Sequence of chain 1.C:
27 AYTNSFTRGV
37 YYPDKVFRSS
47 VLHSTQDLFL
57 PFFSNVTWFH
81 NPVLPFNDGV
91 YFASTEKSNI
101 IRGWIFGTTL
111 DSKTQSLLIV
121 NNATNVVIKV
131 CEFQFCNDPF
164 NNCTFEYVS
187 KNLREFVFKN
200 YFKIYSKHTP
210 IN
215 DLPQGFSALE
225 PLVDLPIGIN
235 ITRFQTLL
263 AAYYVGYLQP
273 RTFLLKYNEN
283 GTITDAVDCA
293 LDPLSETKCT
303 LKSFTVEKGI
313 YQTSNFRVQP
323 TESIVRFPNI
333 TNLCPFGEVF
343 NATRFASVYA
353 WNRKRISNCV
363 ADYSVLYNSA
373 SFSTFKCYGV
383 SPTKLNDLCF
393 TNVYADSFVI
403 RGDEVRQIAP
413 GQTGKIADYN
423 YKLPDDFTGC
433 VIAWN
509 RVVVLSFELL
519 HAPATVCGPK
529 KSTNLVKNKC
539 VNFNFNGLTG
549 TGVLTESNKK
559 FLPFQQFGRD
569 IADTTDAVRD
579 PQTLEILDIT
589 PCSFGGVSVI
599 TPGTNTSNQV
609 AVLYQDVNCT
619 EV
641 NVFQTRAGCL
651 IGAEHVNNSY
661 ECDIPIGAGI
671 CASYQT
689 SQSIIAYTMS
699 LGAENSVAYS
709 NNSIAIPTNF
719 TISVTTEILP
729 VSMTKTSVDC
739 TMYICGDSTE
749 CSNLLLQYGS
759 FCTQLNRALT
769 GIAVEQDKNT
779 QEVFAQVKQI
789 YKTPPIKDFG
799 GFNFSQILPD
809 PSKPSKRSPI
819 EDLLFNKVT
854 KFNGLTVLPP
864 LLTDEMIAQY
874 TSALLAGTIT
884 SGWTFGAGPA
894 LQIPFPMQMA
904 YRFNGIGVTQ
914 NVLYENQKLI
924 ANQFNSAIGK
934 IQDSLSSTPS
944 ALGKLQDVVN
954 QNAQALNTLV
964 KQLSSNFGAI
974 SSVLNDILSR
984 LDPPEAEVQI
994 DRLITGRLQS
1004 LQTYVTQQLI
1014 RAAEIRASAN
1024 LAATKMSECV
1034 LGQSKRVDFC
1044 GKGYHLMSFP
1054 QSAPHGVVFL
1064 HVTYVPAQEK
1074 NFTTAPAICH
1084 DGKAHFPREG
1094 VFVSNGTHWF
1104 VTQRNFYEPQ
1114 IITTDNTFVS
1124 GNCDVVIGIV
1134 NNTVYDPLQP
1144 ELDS

A protein and the small-molecule ligand that binds it are described below.
Small molecule (SMILES): CC(=O)N[C@@H]1[C@@H](O)[C@H](O)[C@@H](CO)O[C@H]1O

Binding-site contacts:
Ligand atom N2 contacts residue ASN282 of chain 1.C at 2.8 Å (h-bond).
Ligand atom C2 contacts residue ASN282 of chain 1.C at 2.4 Å.
Ligand atom O7 contacts residue ASN282 of chain 1.C at 3.5 Å (h-bond).
Ligand atom C1 contacts residue ASN282 of chain 1.C at 1.4 Å.
Ligand atom C6 contacts residue ASN282 of chain 1.C at 4.4 Å.
Ligand atom C4 contacts residue ASN282 of chain 1.C at 4.2 Å.
Ligand atom C8 contacts residue ASN282 of chain 1.C at 4.4 Å.
Ligand atom O6 contacts residue ASN282 of chain 1.C at 3.8 Å.
Ligand atom C7 contacts residue ASN282 of chain 1.C at 3.3 Å.
Ligand atom C5 contacts residue ASN282 of chain 1.C at 3.7 Å.
Ligand atom O7 contacts residue GLU281 of chain 1.C at 4.4 Å.
Ligand atom C3 contacts residue ASN282 of chain 1.C at 3.8 Å.
Ligand atom O5 contacts residue ASN282 of chain 1.C at 2.4 Å (h-bond).
Ligand atom C8 contacts residue ASN280 of chain 1.C at 4.5 Å.